Sequence of chain 1.A:
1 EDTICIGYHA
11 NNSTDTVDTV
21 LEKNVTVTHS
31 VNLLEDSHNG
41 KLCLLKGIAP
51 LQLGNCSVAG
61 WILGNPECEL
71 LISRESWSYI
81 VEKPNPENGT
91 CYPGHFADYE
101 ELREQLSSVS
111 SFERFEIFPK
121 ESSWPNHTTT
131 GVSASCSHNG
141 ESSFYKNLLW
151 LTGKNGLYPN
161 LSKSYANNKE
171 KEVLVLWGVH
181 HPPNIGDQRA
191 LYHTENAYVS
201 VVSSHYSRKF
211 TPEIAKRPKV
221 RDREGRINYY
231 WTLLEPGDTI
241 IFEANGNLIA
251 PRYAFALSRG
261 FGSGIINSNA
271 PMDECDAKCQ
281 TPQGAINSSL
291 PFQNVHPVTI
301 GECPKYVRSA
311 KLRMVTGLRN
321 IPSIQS

A small-molecule ligand and the protein it binds are described below.
Small molecule (SMILES): CC(=O)N[C@@H]1[C@@H](O)[C@H](O)[C@@H](CO)O[C@H]1O

Binding-site contacts:
Ligand atom C5 contacts residue NAG1 of chain 1.K at 3.8 Å.
Ligand atom C3 contacts residue NAG1 of chain 1.K at 3.8 Å.
Ligand atom C2 contacts residue ASN12 of chain 1.A at 2.4 Å.
Ligand atom C6 contacts residue NAG1 of chain 1.K at 3.6 Å.
Ligand atom C8 contacts residue ASN11 of chain 1.A at 3.8 Å.
Ligand atom C8 contacts residue ASN12 of chain 1.A at 4.5 Å.
Ligand atom C7 contacts residue ASN12 of chain 1.A at 4.0 Å.
Ligand atom O6 contacts residue NAG1 of chain 1.K at 3.8 Å.
Ligand atom C5 contacts residue ASN12 of chain 1.A at 3.6 Å.
Ligand atom O3 contacts residue NAG1 of chain 1.K at 3.7 Å.
Ligand atom O4 contacts residue NAG1 of chain 1.K at 2.8 Å (h-bond).
Ligand atom C3 contacts residue ASN12 of chain 1.A at 3.7 Å.
Ligand atom C4 contacts residue ASN12 of chain 1.A at 3.9 Å.
Ligand atom O5 contacts residue ASN12 of chain 1.A at 2.3 Å (h-bond).
Ligand atom O7 contacts residue ASN12 of chain 1.A at 4.2 Å.
Ligand atom C1 contacts residue ASN12 of chain 1.A at 1.4 Å.
Ligand atom C4 contacts residue NAG1 of chain 1.K at 3.9 Å.
Ligand atom C7 contacts residue ASN11 of chain 1.A at 4.4 Å.
Ligand atom N2 contacts residue ASN12 of chain 1.A at 3.2 Å (h-bond).